A small-molecule ligand and the protein it binds are described below.
Small molecule (SMILES): Nc1ncnc2c1ncn2[C@@H]1O[C@H](CO[P](=O)(O)O[P](=O)(O)NP(=O)(O)O)[C@@H](O)[C@H]1O

Binding-site contacts:
Ligand atom PB contacts residue THR48 of chain 1.J at 3.7 Å.
Ligand atom PB contacts residue MG1 of chain 1.P at 3.7 Å.
Ligand atom O3A contacts residue LYS47 of chain 1.J at 3.4 Å (salt-bridge).
Ligand atom O2B contacts residue THR48 of chain 1.J at 4.1 Å.
Ligand atom C6 contacts residue ARG18 of chain 1.J at 3.4 Å.
Ligand atom N6 contacts residue ARG18 of chain 1.J at 3.2 Å (salt-bridge).
Ligand atom O1B contacts residue GLY44 of chain 1.J at 4.3 Å.
Ligand atom PB contacts residue ILE45 of chain 1.J at 4.0 Å.
Ligand atom O3A contacts residue MG1 of chain 1.P at 4.1 Å.
Ligand atom O2G contacts residue MG1 of chain 1.P at 3.4 Å.
Ligand atom O2B contacts residue LYS47 of chain 1.J at 3.7 Å.
Ligand atom O2B contacts residue ILE45 of chain 1.J at 3.8 Å.
Ligand atom PA contacts residue THR48 of chain 1.J at 3.8 Å.
Ligand atom O3A contacts residue GLY46 of chain 1.J at 4.3 Å.
Ligand atom N3B contacts residue THR48 of chain 1.J at 3.2 Å (h-bond).
Ligand atom O1A contacts residue MG1 of chain 1.P at 4.0 Å.
Ligand atom PA contacts residue THR49 of chain 1.J at 4.3 Å.
Ligand atom O2A contacts residue LYS47 of chain 1.J at 3.8 Å.
Ligand atom O1A contacts residue THR48 of chain 1.J at 3.6 Å (h-bond).
Ligand atom O2A contacts residue THR48 of chain 1.J at 3.3 Å (h-bond).
Ligand atom O3' contacts residue GLY44 of chain 1.J at 3.9 Å.
Ligand atom N3B contacts residue MG1 of chain 1.P at 2.4 Å.
Ligand atom O5' contacts residue GLY46 of chain 1.J at 4.3 Å.
Ligand atom C3' contacts residue GLY44 of chain 1.J at 4.2 Å.
Ligand atom O5' contacts residue ILE45 of chain 1.J at 4.2 Å.
Ligand atom O2A contacts residue THR49 of chain 1.J at 2.9 Å (h-bond).
Ligand atom O3A contacts residue ILE45 of chain 1.J at 3.7 Å.
Ligand atom O3A contacts residue THR48 of chain 1.J at 3.3 Å (h-bond).
Ligand atom PA contacts residue LYS47 of chain 1.J at 4.2 Å.
Ligand atom N1 contacts residue ARG18 of chain 1.J at 3.9 Å.
Ligand atom PG contacts residue MG1 of chain 1.P at 3.5 Å.
Ligand atom O2B contacts residue GLU170 of chain 1.J at 3.5 Å (salt-bridge).
Ligand atom C5' contacts residue GLY46 of chain 1.J at 3.7 Å.
Ligand atom N7 contacts residue ARG18 of chain 1.J at 4.0 Å.
Ligand atom O2A contacts residue GLY46 of chain 1.J at 4.1 Å.
Ligand atom C5' contacts residue ILE45 of chain 1.J at 4.3 Å (hydrophobic).
Ligand atom O2B contacts residue MG1 of chain 1.P at 4.1 Å.
Ligand atom C5' contacts residue THR49 of chain 1.J at 4.3 Å.
Ligand atom C5 contacts residue ARG18 of chain 1.J at 3.8 Å.
Ligand atom O1B contacts residue ILE45 of chain 1.J at 3.8 Å.

Sequence of chain 1.J:
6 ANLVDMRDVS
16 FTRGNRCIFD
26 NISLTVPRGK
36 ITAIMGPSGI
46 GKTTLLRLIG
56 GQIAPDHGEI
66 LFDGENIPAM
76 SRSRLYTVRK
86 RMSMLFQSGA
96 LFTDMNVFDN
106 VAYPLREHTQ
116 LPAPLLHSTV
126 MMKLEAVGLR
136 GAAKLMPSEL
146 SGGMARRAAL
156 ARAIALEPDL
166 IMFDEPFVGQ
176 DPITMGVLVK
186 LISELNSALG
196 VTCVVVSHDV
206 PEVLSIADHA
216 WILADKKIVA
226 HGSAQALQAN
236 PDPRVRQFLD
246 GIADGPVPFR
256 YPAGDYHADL